Binding-site contacts:
Ligand atom C25 contacts residue LEU103 of chain 1.B at 4.0 Å (hydrophobic).
Ligand atom O5 contacts residue ARG176 of chain 1.B at 3.1 Å (salt-bridge).
Ligand atom C24 contacts residue PHE178 of chain 1.B at 3.9 Å (hydrophobic).
Ligand atom C25 contacts residue ILE99 of chain 1.B at 3.8 Å (hydrophobic).
Ligand atom O4 contacts residue ARG176 of chain 1.B at 3.4 Å (salt-bridge).
Ligand atom O9 contacts residue HIS230 of chain 1.B at 3.5 Å (h-bond).
Ligand atom C23 contacts residue PHE178 of chain 1.B at 4.0 Å (hydrophobic).
Ligand atom O9 contacts residue ZN1 of chain 1.D at 2.2 Å.
Ligand atom C9 contacts residue ARG176 of chain 1.B at 3.8 Å.
Ligand atom C1 contacts residue PHE178 of chain 1.B at 4.0 Å (hydrophobic).
Ligand atom C6 contacts residue PHE178 of chain 1.B at 4.0 Å (hydrophobic).
Ligand atom C12 contacts residue ZN1 of chain 1.D at 3.6 Å.
Ligand atom N1 contacts residue SER150 of chain 1.B at 3.6 Å.
Ligand atom C25 contacts residue PHE178 of chain 1.B at 3.8 Å (hydrophobic).
Ligand atom C3 contacts residue SER150 of chain 1.B at 3.0 Å.
Ligand atom C12 contacts residue HIS230 of chain 1.B at 3.8 Å.
Ligand atom C2 contacts residue TYR196 of chain 1.B at 3.8 Å (hydrophobic).
Ligand atom C1 contacts residue ALA179 of chain 1.B at 4.1 Å (hydrophobic).
Ligand atom O8 contacts residue ZN1 of chain 1.D at 3.6 Å.
Ligand atom C11 contacts residue ARG223 of chain 1.B at 3.6 Å.
Ligand atom O8 contacts residue HIS197 of chain 1.B at 3.0 Å (h-bond).
Ligand atom N4 contacts residue HIS149 of chain 1.B at 3.9 Å.
Ligand atom O5 contacts residue ALA106 of chain 1.B at 3.7 Å.
Ligand atom O2 contacts residue GLN239 of chain 1.B at 3.8 Å.
Ligand atom O3 contacts residue PHE178 of chain 1.B at 3.7 Å.
Ligand atom O4 contacts residue TYR110 of chain 1.B at 2.9 Å (h-bond).
Ligand atom C10 contacts residue SER150 of chain 1.B at 3.2 Å.
Ligand atom O2 contacts residue SER150 of chain 1.B at 3.1 Å (h-bond).
Ligand atom C12 contacts residue HIS197 of chain 1.B at 3.7 Å.
Ligand atom N4 contacts residue HIS230 of chain 1.B at 4.0 Å.
Ligand atom N4 contacts residue ZN1 of chain 1.D at 2.9 Å.
Ligand atom O9 contacts residue HIS197 of chain 1.B at 3.5 Å (h-bond).
Ligand atom O9 contacts residue ASP153 of chain 1.B at 3.4 Å (salt-bridge).
Ligand atom C9 contacts residue TYR196 of chain 1.B at 3.9 Å (hydrophobic).
Ligand atom O4 contacts residue TYR196 of chain 1.B at 2.9 Å (h-bond).
Ligand atom O3 contacts residue ALA179 of chain 1.B at 3.8 Å.
Ligand atom N4 contacts residue HIS197 of chain 1.B at 4.0 Å.
Ligand atom C24 contacts residue LEU103 of chain 1.B at 3.7 Å (hydrophobic).
Ligand atom O9 contacts residue HIS149 of chain 1.B at 3.8 Å.
Ligand atom O8 contacts residue HIS230 of chain 1.B at 3.2 Å (h-bond).

Sequence of chain 1.B:
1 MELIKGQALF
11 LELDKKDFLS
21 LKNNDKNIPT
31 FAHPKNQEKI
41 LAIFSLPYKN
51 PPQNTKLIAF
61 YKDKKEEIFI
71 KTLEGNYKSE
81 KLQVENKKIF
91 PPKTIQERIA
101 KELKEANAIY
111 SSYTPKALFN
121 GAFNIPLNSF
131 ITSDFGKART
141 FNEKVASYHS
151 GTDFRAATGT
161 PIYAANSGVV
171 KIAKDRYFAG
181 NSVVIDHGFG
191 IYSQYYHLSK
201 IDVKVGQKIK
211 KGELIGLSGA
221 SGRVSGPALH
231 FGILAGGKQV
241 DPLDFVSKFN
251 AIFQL

The small molecule below binds the protein below.
Small molecule (SMILES): CC(=O)N[C@@H](CCN(CC(=O)O)CC1CCCC1)C(=O)N[C@H](C)C(=O)NO